Binding-site contacts:
Ligand atom O3' contacts residue DA4 of chain 34.D at 4.2 Å.
Ligand atom OP1 contacts residue DA4 of chain 34.D at 2.2 Å.
Ligand atom C5' contacts residue DA4 of chain 34.D at 4.0 Å.
Ligand atom OP2 contacts residue DA4 of chain 34.D at 3.6 Å.
Ligand atom P contacts residue DA4 of chain 34.D at 3.2 Å.
Ligand atom C4' contacts residue DA4 of chain 34.D at 4.3 Å.
Ligand atom C2' contacts residue DA4 of chain 34.D at 3.5 Å.
Ligand atom O5' contacts residue DA4 of chain 34.D at 4.0 Å.
Ligand atom C3' contacts residue DA4 of chain 34.D at 3.3 Å.

A small-molecule ligand and the protein it binds are described below.
Small molecule (SMILES): Nc1ccn([C@H]2C[C@H](O)[C@@H](COP(=O)(O)O)O2)c(=O)n1